Sequence of chain 1.B:
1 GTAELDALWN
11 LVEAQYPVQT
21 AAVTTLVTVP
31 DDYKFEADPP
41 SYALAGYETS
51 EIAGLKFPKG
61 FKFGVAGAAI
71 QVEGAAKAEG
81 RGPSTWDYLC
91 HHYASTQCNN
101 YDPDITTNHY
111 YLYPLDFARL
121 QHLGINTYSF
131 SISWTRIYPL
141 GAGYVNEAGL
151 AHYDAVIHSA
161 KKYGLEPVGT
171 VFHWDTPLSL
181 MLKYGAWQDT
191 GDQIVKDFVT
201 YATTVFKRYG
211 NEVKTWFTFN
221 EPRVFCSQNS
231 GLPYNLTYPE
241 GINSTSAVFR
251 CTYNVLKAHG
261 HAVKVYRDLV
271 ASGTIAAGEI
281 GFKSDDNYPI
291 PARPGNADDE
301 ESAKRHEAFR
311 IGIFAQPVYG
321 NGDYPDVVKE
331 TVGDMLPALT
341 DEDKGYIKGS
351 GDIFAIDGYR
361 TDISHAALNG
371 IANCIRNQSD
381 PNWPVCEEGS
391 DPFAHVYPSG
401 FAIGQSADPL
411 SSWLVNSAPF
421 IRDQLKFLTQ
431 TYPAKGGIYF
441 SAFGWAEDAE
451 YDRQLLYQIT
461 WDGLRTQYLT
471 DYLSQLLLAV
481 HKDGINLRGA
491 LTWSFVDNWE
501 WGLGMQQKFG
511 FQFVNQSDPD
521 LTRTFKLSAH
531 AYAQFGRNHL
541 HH

This protein binds this small molecule.
Small molecule (SMILES): OC[C@H]1O[C@H](O)[C@@H](O)[C@@H](O)[C@@H]1O

Binding-site contacts:
Ligand atom O2 contacts residue LEU26 of chain 1.B at 3.4 Å (h-bond).
Ligand atom O2 contacts residue VAL27 of chain 1.B at 3.4 Å.
Ligand atom O2 contacts residue THR25 of chain 1.B at 3.9 Å.
Ligand atom C6 contacts residue THR25 of chain 1.B at 4.2 Å.
Ligand atom O5 contacts residue THR25 of chain 1.B at 2.3 Å (h-bond).
Ligand atom C3 contacts residue THR25 of chain 1.B at 3.5 Å.
Ligand atom C2 contacts residue LEU26 of chain 1.B at 4.0 Å (hydrophobic).
Ligand atom O6 contacts residue THR25 of chain 1.B at 4.0 Å.
Ligand atom C2 contacts residue VAL27 of chain 1.B at 4.2 Å (hydrophobic).
Ligand atom O5 contacts residue LEU26 of chain 1.B at 4.3 Å.
Ligand atom C4 contacts residue THR25 of chain 1.B at 3.9 Å.
Ligand atom C2 contacts residue VAL23 of chain 1.B at 4.2 Å (hydrophobic).
Ligand atom O2 contacts residue THR28 of chain 1.B at 4.2 Å.
Ligand atom C1 contacts residue LEU26 of chain 1.B at 3.9 Å (hydrophobic).
Ligand atom C1 contacts residue VAL23 of chain 1.B at 4.5 Å (hydrophobic).
Ligand atom C5 contacts residue THR25 of chain 1.B at 3.0 Å.
Ligand atom C2 contacts residue THR25 of chain 1.B at 2.8 Å.
Ligand atom C1 contacts residue THR25 of chain 1.B at 1.5 Å.